This small molecule binds to this protein.
Small molecule (SMILES): CC(=O)N[C@H]1[C@H](O[C@H]2[C@H](O)[C@@H](NC(C)=O)CO[C@@H]2CO)O[C@H](CO)[C@@H](O[C@@H]2O[C@H](CO[C@H]3O[C@H](CO)[C@@H](O)[C@H](O)[C@@H]3O)[C@@H](O)[C@H](O[C@H]3O[C@H](CO)[C@@H](O)[C@H](O)[C@@H]3O)[C@@H]2O)[C@@H]1O

Binding-site contacts:
Ligand atom N2 contacts residue ASN79 of chain 1.C at 2.9 Å (h-bond).
Ligand atom C2 contacts residue ASN79 of chain 1.C at 2.5 Å.
Ligand atom O3 contacts residue ALA103 of chain 1.H at 3.1 Å (h-bond).
Ligand atom C7 contacts residue ALA103 of chain 1.H at 3.9 Å (hydrophobic).
Ligand atom C7 contacts residue ASN79 of chain 1.C at 3.8 Å.
Ligand atom O7 contacts residue ASN79 of chain 1.C at 4.1 Å.
Ligand atom C5 contacts residue ASN79 of chain 1.C at 3.6 Å.
Ligand atom O5 contacts residue MET80 of chain 1.C at 3.8 Å.
Ligand atom C7 contacts residue SER104 of chain 1.H at 4.1 Å.
Ligand atom C6 contacts residue MET80 of chain 1.C at 4.0 Å (hydrophobic).
Ligand atom O4 contacts residue VAL73 of chain 1.G at 3.1 Å.
Ligand atom O7 contacts residue GLU76 of chain 1.C at 4.0 Å.
Ligand atom O5 contacts residue THR77 of chain 1.C at 3.5 Å (h-bond).
Ligand atom C8 contacts residue ARG102 of chain 1.H at 3.8 Å.
Ligand atom C3 contacts residue ASN74 of chain 1.G at 4.1 Å.
Ligand atom O7 contacts residue SER104 of chain 1.H at 3.4 Å (h-bond).
Ligand atom O5 contacts residue ASN79 of chain 1.C at 2.3 Å (h-bond).
Ligand atom C8 contacts residue ARG101 of chain 1.H at 3.6 Å.
Ligand atom C2 contacts residue GLU76 of chain 1.C at 4.0 Å.
Ligand atom C5 contacts residue VAL73 of chain 1.G at 3.6 Å (hydrophobic).
Ligand atom O6 contacts residue VAL73 of chain 1.G at 4.1 Å.
Ligand atom C6 contacts residue ASN74 of chain 1.G at 3.9 Å.
Ligand atom O5 contacts residue GLU76 of chain 1.C at 4.1 Å.
Ligand atom O6 contacts residue THR77 of chain 1.C at 2.7 Å (h-bond).
Ligand atom O3 contacts residue ARG102 of chain 1.H at 4.1 Å.
Ligand atom C3 contacts residue ASN79 of chain 1.C at 3.8 Å.
Ligand atom O6 contacts residue ASN60 of chain 1.L at 4.1 Å.
Ligand atom O7 contacts residue ALA103 of chain 1.H at 3.7 Å.
Ligand atom C5 contacts residue MET80 of chain 1.C at 3.9 Å (hydrophobic).
Ligand atom C6 contacts residue TRP24 of chain 1.L at 4.1 Å (hydrophobic).
Ligand atom C4 contacts residue VAL73 of chain 1.G at 3.8 Å (hydrophobic).
Ligand atom C1 contacts residue ASN79 of chain 1.C at 1.4 Å.
Ligand atom C6 contacts residue THR77 of chain 1.C at 3.9 Å.
Ligand atom O3 contacts residue VAL73 of chain 1.G at 3.7 Å.
Ligand atom O6 contacts residue ALA103 of chain 1.H at 3.3 Å.
Ligand atom C1 contacts residue GLU76 of chain 1.C at 3.7 Å.
Ligand atom C7 contacts residue ARG102 of chain 1.H at 4.1 Å.
Ligand atom O6 contacts residue ASN74 of chain 1.G at 3.6 Å (h-bond).
Ligand atom O6 contacts residue THR77 of chain 1.G at 4.2 Å.
Ligand atom C3 contacts residue VAL73 of chain 1.G at 3.6 Å (hydrophobic).

Sequence of chain 1.C:
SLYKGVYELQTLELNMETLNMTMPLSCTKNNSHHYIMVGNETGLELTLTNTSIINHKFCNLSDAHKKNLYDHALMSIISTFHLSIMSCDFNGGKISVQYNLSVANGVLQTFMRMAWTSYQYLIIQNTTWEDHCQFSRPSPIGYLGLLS

Sequence of chain 1.L:
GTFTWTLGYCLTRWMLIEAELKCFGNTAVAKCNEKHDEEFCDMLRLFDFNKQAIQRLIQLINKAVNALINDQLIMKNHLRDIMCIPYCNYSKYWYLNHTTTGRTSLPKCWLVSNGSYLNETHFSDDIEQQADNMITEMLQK

Sequence of chain 1.G:
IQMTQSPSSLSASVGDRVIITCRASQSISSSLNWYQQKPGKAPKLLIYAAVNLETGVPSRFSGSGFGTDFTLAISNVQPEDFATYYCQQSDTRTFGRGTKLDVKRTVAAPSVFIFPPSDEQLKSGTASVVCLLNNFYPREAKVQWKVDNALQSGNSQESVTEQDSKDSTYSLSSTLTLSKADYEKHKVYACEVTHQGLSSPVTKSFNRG

Sequence of chain 1.H:
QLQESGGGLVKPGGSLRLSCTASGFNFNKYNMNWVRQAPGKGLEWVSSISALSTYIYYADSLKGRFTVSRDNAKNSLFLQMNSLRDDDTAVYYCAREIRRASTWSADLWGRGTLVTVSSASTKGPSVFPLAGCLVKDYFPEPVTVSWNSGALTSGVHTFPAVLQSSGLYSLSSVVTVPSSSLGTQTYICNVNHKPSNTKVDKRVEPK